A protein and the small-molecule ligand that binds it are described below.
Small molecule (SMILES): CC(=O)N[C@H]1[C@H](O[C@H]2[C@H](O)[C@@H](NC(C)=O)CO[C@@H]2CO)O[C@H](CO)[C@@H](O[C@@H]2O[C@H](CO)[C@@H](O)[C@H](O)[C@@H]2O)[C@@H]1O

Sequence of chain 1.I:
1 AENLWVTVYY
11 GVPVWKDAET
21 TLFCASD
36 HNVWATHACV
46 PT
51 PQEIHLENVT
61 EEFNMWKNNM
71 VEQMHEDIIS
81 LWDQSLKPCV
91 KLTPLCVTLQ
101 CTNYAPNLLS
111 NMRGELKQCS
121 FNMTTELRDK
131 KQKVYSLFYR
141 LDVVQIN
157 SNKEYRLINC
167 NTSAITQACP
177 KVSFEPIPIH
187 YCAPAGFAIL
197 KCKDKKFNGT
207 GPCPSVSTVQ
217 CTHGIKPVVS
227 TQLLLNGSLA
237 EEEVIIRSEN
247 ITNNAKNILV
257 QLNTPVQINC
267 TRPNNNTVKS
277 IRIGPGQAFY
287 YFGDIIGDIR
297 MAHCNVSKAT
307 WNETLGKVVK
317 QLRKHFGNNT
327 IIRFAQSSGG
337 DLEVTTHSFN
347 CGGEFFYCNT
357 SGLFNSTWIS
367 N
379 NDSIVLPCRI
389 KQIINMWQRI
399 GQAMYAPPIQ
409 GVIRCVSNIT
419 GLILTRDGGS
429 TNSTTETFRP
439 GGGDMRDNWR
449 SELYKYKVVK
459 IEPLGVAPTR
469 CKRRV

Binding-site contacts:
Ligand atom C3 contacts residue ASN301 of chain 1.I at 3.8 Å.
Ligand atom C1 contacts residue HIS299 of chain 1.I at 3.5 Å.
Ligand atom C7 contacts residue ASN301 of chain 1.I at 3.6 Å.
Ligand atom O5 contacts residue HIS299 of chain 1.I at 4.2 Å.
Ligand atom N2 contacts residue HIS299 of chain 1.I at 3.8 Å.
Ligand atom N2 contacts residue ASN301 of chain 1.I at 2.8 Å (h-bond).
Ligand atom C4 contacts residue ASN301 of chain 1.I at 4.2 Å.
Ligand atom C4 contacts residue HIS299 of chain 1.I at 4.3 Å.
Ligand atom C1 contacts residue ASN301 of chain 1.I at 1.4 Å.
Ligand atom C8 contacts residue ASN301 of chain 1.I at 4.0 Å.
Ligand atom O7 contacts residue ASN265 of chain 1.I at 4.2 Å.
Ligand atom O7 contacts residue ARG412 of chain 1.I at 3.7 Å.
Ligand atom C2 contacts residue ASN301 of chain 1.I at 2.4 Å.
Ligand atom C5 contacts residue ASN301 of chain 1.I at 3.7 Å.
Ligand atom O5 contacts residue ASN301 of chain 1.I at 2.4 Å (h-bond).
Ligand atom C5 contacts residue HIS299 of chain 1.I at 4.0 Å.
Ligand atom C3 contacts residue HIS299 of chain 1.I at 3.6 Å.
Ligand atom O7 contacts residue ASN301 of chain 1.I at 4.5 Å.
Ligand atom C2 contacts residue HIS299 of chain 1.I at 3.8 Å.